Sequence of chain 1.EB:
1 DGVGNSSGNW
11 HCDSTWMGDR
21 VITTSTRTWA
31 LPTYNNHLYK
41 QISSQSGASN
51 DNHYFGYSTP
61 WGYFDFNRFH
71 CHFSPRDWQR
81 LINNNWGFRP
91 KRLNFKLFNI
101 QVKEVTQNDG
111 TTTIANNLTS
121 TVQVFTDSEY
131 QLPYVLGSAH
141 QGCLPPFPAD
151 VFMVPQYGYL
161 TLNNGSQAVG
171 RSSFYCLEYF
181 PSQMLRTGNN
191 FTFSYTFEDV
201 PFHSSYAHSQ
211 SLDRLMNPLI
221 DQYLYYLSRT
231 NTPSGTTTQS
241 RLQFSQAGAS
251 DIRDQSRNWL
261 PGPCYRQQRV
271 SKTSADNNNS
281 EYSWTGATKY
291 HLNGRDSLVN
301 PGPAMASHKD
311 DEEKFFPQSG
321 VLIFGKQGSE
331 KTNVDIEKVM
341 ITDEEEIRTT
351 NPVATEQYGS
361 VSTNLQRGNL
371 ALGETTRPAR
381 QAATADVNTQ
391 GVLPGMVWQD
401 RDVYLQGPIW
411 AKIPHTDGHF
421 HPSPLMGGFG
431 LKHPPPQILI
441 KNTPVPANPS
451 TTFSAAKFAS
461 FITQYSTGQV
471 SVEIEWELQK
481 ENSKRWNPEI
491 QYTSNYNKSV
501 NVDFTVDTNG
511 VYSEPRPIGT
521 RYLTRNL

Binding-site contacts:
Ligand atom N3 contacts residue PRO201 of chain 1.EB at 4.0 Å.
Ligand atom C2 contacts residue GLY430 of chain 1.EB at 3.6 Å.
Ligand atom C8 contacts residue PRO201 of chain 1.EB at 3.9 Å (hydrophobic).
Ligand atom O4' contacts residue HIS421 of chain 1.EB at 4.2 Å.
Ligand atom N1 contacts residue VAL200 of chain 1.EB at 3.9 Å.
Ligand atom C1' contacts residue PRO201 of chain 1.EB at 4.3 Å (hydrophobic).
Ligand atom C5 contacts residue PRO201 of chain 1.EB at 4.0 Å (hydrophobic).
Ligand atom N6 contacts residue SER423 of chain 1.EB at 3.5 Å.
Ligand atom P contacts residue HIS421 of chain 1.EB at 3.6 Å.
Ligand atom N7 contacts residue SER423 of chain 1.EB at 4.0 Å.
Ligand atom C2 contacts residue VAL200 of chain 1.EB at 4.4 Å (hydrophobic).
Ligand atom N3 contacts residue PRO422 of chain 1.EB at 4.4 Å.
Ligand atom N9 contacts residue PRO422 of chain 1.EB at 4.3 Å.
Ligand atom N1 contacts residue PRO422 of chain 1.EB at 3.6 Å.
Ligand atom N6 contacts residue PRO424 of chain 1.EB at 4.1 Å.
Ligand atom C6 contacts residue PRO201 of chain 1.EB at 4.3 Å (hydrophobic).
Ligand atom C6 contacts residue PRO422 of chain 1.EB at 3.4 Å (hydrophobic).
Ligand atom N7 contacts residue PRO201 of chain 1.EB at 4.1 Å.
Ligand atom N6 contacts residue PRO422 of chain 1.EB at 3.2 Å (h-bond).
Ligand atom O5' contacts residue HIS421 of chain 1.EB at 3.0 Å (h-bond).
Ligand atom C4 contacts residue PRO201 of chain 1.EB at 3.9 Å (hydrophobic).
Ligand atom C8 contacts residue HIS421 of chain 1.EB at 3.8 Å.
Ligand atom C4 contacts residue PRO422 of chain 1.EB at 4.2 Å (hydrophobic).
Ligand atom N9 contacts residue PRO201 of chain 1.EB at 3.8 Å.
Ligand atom N6 contacts residue PHE429 of chain 1.EB at 4.1 Å.
Ligand atom P contacts residue PHE420 of chain 1.EB at 4.2 Å.
Ligand atom C2 contacts residue PRO201 of chain 1.EB at 4.2 Å (hydrophobic).
Ligand atom N1 contacts residue GLY430 of chain 1.EB at 2.9 Å (h-bond).
Ligand atom C6 contacts residue VAL200 of chain 1.EB at 4.2 Å (hydrophobic).
Ligand atom C6 contacts residue SER423 of chain 1.EB at 4.2 Å.
Ligand atom O1P contacts residue HIS419 of chain 1.EB at 4.3 Å.
Ligand atom O5' contacts residue PHE420 of chain 1.EB at 4.2 Å.
Ligand atom C3' contacts residue PRO422 of chain 1.EB at 3.7 Å (hydrophobic).
Ligand atom C5' contacts residue HIS421 of chain 1.EB at 3.7 Å.
Ligand atom N7 contacts residue HIS421 of chain 1.EB at 4.0 Å.
Ligand atom N6 contacts residue GLY430 of chain 1.EB at 3.0 Å (h-bond).
Ligand atom O5' contacts residue PRO422 of chain 1.EB at 3.8 Å.
Ligand atom C6 contacts residue GLY430 of chain 1.EB at 3.9 Å.
Ligand atom C5 contacts residue PRO422 of chain 1.EB at 4.0 Å (hydrophobic).
Ligand atom O1P contacts residue HIS421 of chain 1.EB at 4.1 Å.

The protein below binds the small molecule below.
Small molecule (SMILES): Nc1ncnc2c1ncn2[C@H]1C[C@H](O)[C@@H](COP(=O)(O)O)O1